This protein binds this small molecule.
Small molecule (SMILES): CC(=O)N[C@@H]1[C@@H](O)[C@H](O)[C@@H](CO)O[C@H]1O

Binding-site contacts:
Ligand atom N2 contacts residue ASN300 of chain 1.A at 2.9 Å (h-bond).
Ligand atom C1 contacts residue ASN300 of chain 1.A at 1.4 Å.
Ligand atom O7 contacts residue ASN300 of chain 1.A at 3.5 Å (h-bond).
Ligand atom O5 contacts residue ASN300 of chain 1.A at 2.4 Å (h-bond).
Ligand atom O6 contacts residue ASN300 of chain 1.A at 4.1 Å.
Ligand atom C7 contacts residue ASN300 of chain 1.A at 3.6 Å.
Ligand atom C5 contacts residue ASN300 of chain 1.A at 3.7 Å.
Ligand atom C2 contacts residue ASN300 of chain 1.A at 2.5 Å.
Ligand atom C3 contacts residue ASN300 of chain 1.A at 3.8 Å.
Ligand atom C4 contacts residue ASN300 of chain 1.A at 4.3 Å.

Sequence of chain 1.A:
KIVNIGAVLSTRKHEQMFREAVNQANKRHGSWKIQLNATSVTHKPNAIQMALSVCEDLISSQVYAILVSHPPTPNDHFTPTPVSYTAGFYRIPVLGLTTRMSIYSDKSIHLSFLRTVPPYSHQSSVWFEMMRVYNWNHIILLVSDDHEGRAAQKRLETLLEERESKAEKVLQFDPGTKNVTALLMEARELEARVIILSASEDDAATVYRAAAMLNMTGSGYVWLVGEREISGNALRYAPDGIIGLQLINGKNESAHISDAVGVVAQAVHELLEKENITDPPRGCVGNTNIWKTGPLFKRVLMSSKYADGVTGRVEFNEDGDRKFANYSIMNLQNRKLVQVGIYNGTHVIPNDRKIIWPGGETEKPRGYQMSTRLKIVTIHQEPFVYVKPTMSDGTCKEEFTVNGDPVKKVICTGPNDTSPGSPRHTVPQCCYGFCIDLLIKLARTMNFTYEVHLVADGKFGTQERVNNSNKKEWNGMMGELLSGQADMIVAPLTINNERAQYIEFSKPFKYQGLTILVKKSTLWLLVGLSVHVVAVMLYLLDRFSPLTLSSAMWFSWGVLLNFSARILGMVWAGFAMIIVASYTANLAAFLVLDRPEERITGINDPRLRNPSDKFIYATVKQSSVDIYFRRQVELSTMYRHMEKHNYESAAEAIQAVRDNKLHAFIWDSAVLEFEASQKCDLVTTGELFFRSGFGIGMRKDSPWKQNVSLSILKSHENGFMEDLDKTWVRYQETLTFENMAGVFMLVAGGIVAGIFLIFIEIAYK